A protein and the small-molecule ligand that binds it are described below.
Small molecule (SMILES): CC(=O)N[C@H]1[C@H](O[C@H]2[C@H](O)[C@@H](NC(C)=O)CO[C@@H]2CO)O[C@H](CO)[C@@H](O[C@@H]2O[C@H](CO[C@H]3O[C@H](CO)[C@@H](O)[C@H](O)[C@@H]3O)[C@@H](O[C@H]3O[C@H](CO)[C@@H](O)[C@H](O)[C@@H]3O[C@H]3O[C@H](CO)[C@@H](O)[C@H](O)[C@@H]3O)[C@H](O)[C@@H]2O)[C@@H]1O

Sequence of chain 1.O:
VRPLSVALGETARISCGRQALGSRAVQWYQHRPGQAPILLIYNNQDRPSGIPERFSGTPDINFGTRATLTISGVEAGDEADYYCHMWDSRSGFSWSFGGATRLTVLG

Sequence of chain 1.I:
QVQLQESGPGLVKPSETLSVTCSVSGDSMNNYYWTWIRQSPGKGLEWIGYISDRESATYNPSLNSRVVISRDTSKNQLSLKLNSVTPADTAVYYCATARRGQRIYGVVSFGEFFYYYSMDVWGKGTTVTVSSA

Binding-site contacts:
Ligand atom O5 contacts residue ASN282 of chain 1.C at 2.4 Å (h-bond).
Ligand atom O2 contacts residue ARG103 of chain 1.I at 3.5 Å (salt-bridge).
Ligand atom O3 contacts residue ASN44 of chain 1.O at 3.5 Å (h-bond).
Ligand atom O5 contacts residue ARG103 of chain 1.I at 3.5 Å (salt-bridge).
Ligand atom O6 contacts residue ARG103 of chain 1.I at 2.8 Å (salt-bridge).
Ligand atom C5 contacts residue ASN282 of chain 1.C at 3.7 Å.
Ligand atom C3 contacts residue ASN282 of chain 1.C at 3.8 Å.
Ligand atom C7 contacts residue ASN282 of chain 1.C at 3.5 Å.
Ligand atom C6 contacts residue ILE104 of chain 1.I at 3.5 Å (hydrophobic).
Ligand atom C8 contacts residue THR248 of chain 1.C at 3.8 Å.
Ligand atom C8 contacts residue GLY106 of chain 1.I at 3.4 Å.
Ligand atom C2 contacts residue GLY106 of chain 1.I at 3.4 Å.
Ligand atom O2 contacts residue ASP60 of chain 1.O at 3.3 Å (salt-bridge).
Ligand atom O6 contacts residue SER23 of chain 1.O at 3.3 Å (h-bond).
Ligand atom O6 contacts residue TYR105 of chain 1.I at 3.8 Å.
Ligand atom C6 contacts residue ARG103 of chain 1.I at 3.7 Å.
Ligand atom O5 contacts residue SER350 of chain 1.C at 3.0 Å (h-bond).
Ligand atom O3 contacts residue HIS280 of chain 1.C at 3.8 Å.
Ligand atom O5 contacts residue GLY106 of chain 1.I at 3.8 Å.
Ligand atom C2 contacts residue ASN282 of chain 1.C at 2.5 Å.
Ligand atom C6 contacts residue ILE61 of chain 1.O at 3.8 Å (hydrophobic).
Ligand atom N2 contacts residue ASN282 of chain 1.C at 2.9 Å (h-bond).
Ligand atom O3 contacts residue GLN45 of chain 1.O at 3.3 Å.
Ligand atom C1 contacts residue ASN282 of chain 1.C at 1.4 Å.
Ligand atom O2 contacts residue ASN44 of chain 1.O at 2.8 Å (h-bond).
Ligand atom C5 contacts residue ILE104 of chain 1.I at 3.4 Å (hydrophobic).
Ligand atom O4 contacts residue GLN45 of chain 1.O at 3.3 Å.
Ligand atom O6 contacts residue SER350 of chain 1.C at 3.1 Å (h-bond).
Ligand atom C8 contacts residue VAL107 of chain 1.I at 3.9 Å (hydrophobic).
Ligand atom O7 contacts residue ASN282 of chain 1.C at 3.8 Å.
Ligand atom N2 contacts residue HIS280 of chain 1.C at 3.2 Å (h-bond).
Ligand atom C8 contacts residue VAL108 of chain 1.I at 3.7 Å (hydrophobic).
Ligand atom O3 contacts residue ILE61 of chain 1.O at 3.5 Å.
Ligand atom C3 contacts residue HIS280 of chain 1.C at 3.7 Å.
Ligand atom C1 contacts residue SER350 of chain 1.C at 3.7 Å.
Ligand atom O3 contacts residue ASN43 of chain 1.O at 3.3 Å (h-bond).
Ligand atom O5 contacts residue ILE104 of chain 1.I at 3.6 Å.
Ligand atom C2 contacts residue ASN44 of chain 1.O at 3.8 Å.
Ligand atom C1 contacts residue ASP60 of chain 1.O at 3.7 Å.
Ligand atom O3 contacts residue ASP60 of chain 1.O at 3.0 Å (salt-bridge).

Sequence of chain 1.C:
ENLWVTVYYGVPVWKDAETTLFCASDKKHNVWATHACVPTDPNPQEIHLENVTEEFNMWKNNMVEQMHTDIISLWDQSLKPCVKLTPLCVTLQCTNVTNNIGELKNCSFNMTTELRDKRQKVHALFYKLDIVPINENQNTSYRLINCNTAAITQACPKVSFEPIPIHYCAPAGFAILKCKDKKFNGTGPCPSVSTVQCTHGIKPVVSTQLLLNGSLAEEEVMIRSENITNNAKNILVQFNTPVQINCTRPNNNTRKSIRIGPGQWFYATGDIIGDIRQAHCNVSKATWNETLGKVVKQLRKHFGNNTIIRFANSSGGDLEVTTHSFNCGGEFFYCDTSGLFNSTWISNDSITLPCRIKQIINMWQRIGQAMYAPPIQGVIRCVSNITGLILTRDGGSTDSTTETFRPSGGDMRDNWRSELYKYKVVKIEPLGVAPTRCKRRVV